Sequence of chain 53.E:
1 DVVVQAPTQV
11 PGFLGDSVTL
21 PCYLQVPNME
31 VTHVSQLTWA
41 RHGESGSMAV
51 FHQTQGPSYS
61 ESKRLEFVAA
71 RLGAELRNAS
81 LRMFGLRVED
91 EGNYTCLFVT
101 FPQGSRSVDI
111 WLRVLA

This small molecule binds to this protein.
Small molecule (SMILES): CC(=O)N[C@H]1[C@H](O[C@H]2[C@H](O)[C@@H](NC(C)=O)CO[C@@H]2CO[C@@H]2O[C@@H](C)[C@@H](O)[C@@H](O)[C@@H]2O)O[C@H](CO)[C@@H](O[C@@H]2O[C@H](CO)[C@@H](O)[C@H](O[C@H]3O[C@H](CO)[C@@H](O)[C@H](O)[C@@H]3O)[C@@H]2O)[C@@H]1O

Binding-site contacts:
Ligand atom C4 contacts residue ASN93 of chain 53.E at 3.6 Å.
Ligand atom C4 contacts residue TRP111 of chain 53.E at 4.0 Å (hydrophobic).
Ligand atom O3 contacts residue TRP111 of chain 53.E at 4.3 Å.
Ligand atom C5 contacts residue ASN93 of chain 53.E at 3.5 Å.
Ligand atom N2 contacts residue GLY92 of chain 53.E at 4.2 Å.
Ligand atom C7 contacts residue GLY92 of chain 53.E at 4.2 Å.
Ligand atom C1 contacts residue TRP111 of chain 53.E at 3.9 Å (hydrophobic).
Ligand atom C6 contacts residue ASN93 of chain 53.E at 3.1 Å.
Ligand atom O7 contacts residue ASN93 of chain 53.E at 3.9 Å.
Ligand atom C5 contacts residue ASN93 of chain 53.E at 4.0 Å.
Ligand atom N2 contacts residue ASN93 of chain 53.E at 2.5 Å (h-bond).
Ligand atom C5 contacts residue TRP111 of chain 53.E at 3.7 Å (hydrophobic).
Ligand atom C7 contacts residue ASN93 of chain 53.E at 3.5 Å.
Ligand atom C6 contacts residue HIS42 of chain 53.E at 4.3 Å.
Ligand atom C2 contacts residue ASN93 of chain 53.E at 1.8 Å.
Ligand atom O5 contacts residue TRP111 of chain 53.E at 4.3 Å.
Ligand atom O7 contacts residue TRP111 of chain 53.E at 3.6 Å.
Ligand atom C7 contacts residue TRP111 of chain 53.E at 3.8 Å (hydrophobic).
Ligand atom C3 contacts residue TRP111 of chain 53.E at 3.7 Å (hydrophobic).
Ligand atom C3 contacts residue ASN93 of chain 53.E at 3.1 Å.
Ligand atom O3 contacts residue ASN93 of chain 53.E at 4.0 Å.
Ligand atom O5 contacts residue ASN93 of chain 53.E at 4.1 Å.
Ligand atom O5 contacts residue ASN93 of chain 53.E at 2.3 Å (h-bond).
Ligand atom C2 contacts residue TRP111 of chain 53.E at 4.1 Å (hydrophobic).
Ligand atom C1 contacts residue ASN93 of chain 53.E at 1.4 Å.
Ligand atom O4 contacts residue TRP111 of chain 53.E at 3.4 Å.
Ligand atom C8 contacts residue GLY92 of chain 53.E at 3.6 Å.
Ligand atom C8 contacts residue GLU91 of chain 53.E at 3.8 Å.
Ligand atom N2 contacts residue TRP111 of chain 53.E at 3.5 Å.
Ligand atom C8 contacts residue TRP111 of chain 53.E at 3.3 Å (hydrophobic).